Sequence of chain 1.A:
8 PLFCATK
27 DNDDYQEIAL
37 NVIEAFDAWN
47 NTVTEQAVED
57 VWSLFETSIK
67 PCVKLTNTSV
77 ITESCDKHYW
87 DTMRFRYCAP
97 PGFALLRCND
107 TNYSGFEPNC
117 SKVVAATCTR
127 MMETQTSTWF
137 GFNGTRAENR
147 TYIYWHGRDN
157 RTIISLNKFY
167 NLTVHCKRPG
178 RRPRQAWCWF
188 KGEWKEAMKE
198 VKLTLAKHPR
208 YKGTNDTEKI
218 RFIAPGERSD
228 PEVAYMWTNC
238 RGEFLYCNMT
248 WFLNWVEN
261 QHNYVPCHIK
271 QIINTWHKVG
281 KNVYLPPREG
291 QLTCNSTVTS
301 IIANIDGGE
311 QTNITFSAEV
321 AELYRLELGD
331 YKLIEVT

This small molecule binds to this protein.
Small molecule (SMILES): CC(=O)N[C@@H]1[C@@H](O)[C@H](O)[C@@H](CO)O[C@H]1O

Binding-site contacts:
Ligand atom C2 contacts residue ASN46 of chain 1.A at 2.4 Å.
Ligand atom O5 contacts residue ASN46 of chain 1.A at 2.4 Å (h-bond).
Ligand atom C4 contacts residue ASN46 of chain 1.A at 4.2 Å.
Ligand atom N2 contacts residue ASN46 of chain 1.A at 2.8 Å (h-bond).
Ligand atom C1 contacts residue ASN46 of chain 1.A at 1.4 Å.
Ligand atom C7 contacts residue ASN46 of chain 1.A at 3.5 Å.
Ligand atom C3 contacts residue ASN46 of chain 1.A at 3.8 Å.
Ligand atom C6 contacts residue LYS332 of chain 1.A at 4.0 Å.
Ligand atom O7 contacts residue ASN46 of chain 1.A at 3.8 Å.
Ligand atom O6 contacts residue LYS332 of chain 1.A at 3.1 Å (salt-bridge).
Ligand atom C5 contacts residue ASN46 of chain 1.A at 3.7 Å.